Sequence of chain 1.A:
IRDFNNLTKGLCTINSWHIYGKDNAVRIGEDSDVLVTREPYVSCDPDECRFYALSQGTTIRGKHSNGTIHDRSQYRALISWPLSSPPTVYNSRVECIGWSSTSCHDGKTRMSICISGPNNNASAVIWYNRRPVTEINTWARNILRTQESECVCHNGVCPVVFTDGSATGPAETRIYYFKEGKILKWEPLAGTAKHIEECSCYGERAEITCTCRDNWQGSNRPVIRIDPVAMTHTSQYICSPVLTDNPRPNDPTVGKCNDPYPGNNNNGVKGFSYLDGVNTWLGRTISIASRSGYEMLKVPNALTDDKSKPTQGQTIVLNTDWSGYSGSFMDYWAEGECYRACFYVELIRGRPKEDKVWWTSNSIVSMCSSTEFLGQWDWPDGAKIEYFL

Sequence of chain 4.A:
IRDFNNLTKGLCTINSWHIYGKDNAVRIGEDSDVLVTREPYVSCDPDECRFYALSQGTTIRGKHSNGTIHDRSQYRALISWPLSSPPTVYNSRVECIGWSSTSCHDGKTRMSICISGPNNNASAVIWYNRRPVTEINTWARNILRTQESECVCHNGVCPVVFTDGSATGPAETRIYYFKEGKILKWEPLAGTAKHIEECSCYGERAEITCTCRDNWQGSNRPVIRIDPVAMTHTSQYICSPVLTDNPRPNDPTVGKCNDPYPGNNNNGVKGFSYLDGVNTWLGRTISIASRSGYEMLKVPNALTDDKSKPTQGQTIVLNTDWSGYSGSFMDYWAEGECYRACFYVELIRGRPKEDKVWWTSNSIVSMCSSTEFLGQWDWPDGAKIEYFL

Binding-site contacts:
Ligand atom C7 contacts residue TRP358 of chain 4.A at 4.3 Å (hydrophobic).
Ligand atom C4 contacts residue TRP358 of chain 4.A at 4.1 Å (hydrophobic).
Ligand atom C1 contacts residue ASN66 of chain 4.A at 1.4 Å.
Ligand atom C7 contacts residue ASN66 of chain 4.A at 3.2 Å.
Ligand atom O4 contacts residue TRP358 of chain 4.A at 3.9 Å.
Ligand atom N2 contacts residue TRP358 of chain 4.A at 3.5 Å (h-bond).
Ligand atom O3 contacts residue TRP358 of chain 4.A at 4.3 Å.
Ligand atom O7 contacts residue ASN66 of chain 4.A at 3.0 Å (h-bond).
Ligand atom C4 contacts residue ASN66 of chain 4.A at 4.2 Å.
Ligand atom C7 contacts residue BGC1 of chain 4.H at 4.4 Å.
Ligand atom C1 contacts residue TRP358 of chain 4.A at 3.7 Å (hydrophobic).
Ligand atom O5 contacts residue TRP358 of chain 4.A at 4.3 Å.
Ligand atom O5 contacts residue ASN66 of chain 4.A at 2.3 Å (h-bond).
Ligand atom C3 contacts residue ASN66 of chain 4.A at 3.8 Å.
Ligand atom C2 contacts residue TRP358 of chain 4.A at 4.1 Å (hydrophobic).
Ligand atom O7 contacts residue BGC1 of chain 4.H at 4.2 Å.
Ligand atom O7 contacts residue TRP358 of chain 4.A at 3.8 Å.
Ligand atom C5 contacts residue TRP358 of chain 4.A at 3.7 Å (hydrophobic).
Ligand atom C8 contacts residue BGC1 of chain 4.H at 4.0 Å.
Ligand atom C3 contacts residue TRP358 of chain 4.A at 3.6 Å (hydrophobic).
Ligand atom C2 contacts residue ASN66 of chain 4.A at 2.5 Å.
Ligand atom O7 contacts residue TYR387 of chain 1.A at 4.1 Å.
Ligand atom N2 contacts residue ASN66 of chain 4.A at 2.9 Å (h-bond).
Ligand atom C5 contacts residue ASN66 of chain 4.A at 3.5 Å.
Ligand atom C8 contacts residue TRP358 of chain 4.A at 4.3 Å (hydrophobic).

This small molecule binds to this protein.
Small molecule (SMILES): CC(=O)N[C@H]1[C@H](O[C@H]2[C@H](O)[C@@H](NC(C)=O)CO[C@@H]2CO)O[C@H](CO)[C@@H](O[C@@H]2O[C@H](CO)[C@@H](O)[C@H](O)[C@@H]2O)[C@@H]1O